A protein and the small-molecule ligand that binds it are described below.
Small molecule (SMILES): CC(=O)N[C@@H]1[C@@H](O)[C@H](O)[C@@H](CO)O[C@H]1O

Binding-site contacts:
Ligand atom N2 contacts residue ASN75 of chain 1.B at 2.9 Å (h-bond).
Ligand atom C6 contacts residue MET107 of chain 1.B at 3.5 Å (hydrophobic).
Ligand atom C7 contacts residue ASN75 of chain 1.B at 3.4 Å.
Ligand atom O7 contacts residue ASN75 of chain 1.B at 3.4 Å (h-bond).
Ligand atom C1 contacts residue LEU92 of chain 1.B at 4.0 Å (hydrophobic).
Ligand atom C2 contacts residue ASN75 of chain 1.B at 2.5 Å.
Ligand atom C4 contacts residue ASN75 of chain 1.B at 4.3 Å.
Ligand atom C5 contacts residue MET107 of chain 1.B at 4.3 Å (hydrophobic).
Ligand atom C5 contacts residue ASN75 of chain 1.B at 3.7 Å.
Ligand atom O5 contacts residue ASN75 of chain 1.B at 2.4 Å (h-bond).
Ligand atom C3 contacts residue ASN75 of chain 1.B at 3.8 Å.
Ligand atom O6 contacts residue MET107 of chain 1.B at 3.8 Å.
Ligand atom O7 contacts residue HIS74 of chain 1.B at 4.5 Å.
Ligand atom O5 contacts residue MET107 of chain 1.B at 4.0 Å.
Ligand atom C1 contacts residue ASN75 of chain 1.B at 1.4 Å.
Ligand atom O5 contacts residue LEU92 of chain 1.B at 4.0 Å.

Sequence of chain 1.B:
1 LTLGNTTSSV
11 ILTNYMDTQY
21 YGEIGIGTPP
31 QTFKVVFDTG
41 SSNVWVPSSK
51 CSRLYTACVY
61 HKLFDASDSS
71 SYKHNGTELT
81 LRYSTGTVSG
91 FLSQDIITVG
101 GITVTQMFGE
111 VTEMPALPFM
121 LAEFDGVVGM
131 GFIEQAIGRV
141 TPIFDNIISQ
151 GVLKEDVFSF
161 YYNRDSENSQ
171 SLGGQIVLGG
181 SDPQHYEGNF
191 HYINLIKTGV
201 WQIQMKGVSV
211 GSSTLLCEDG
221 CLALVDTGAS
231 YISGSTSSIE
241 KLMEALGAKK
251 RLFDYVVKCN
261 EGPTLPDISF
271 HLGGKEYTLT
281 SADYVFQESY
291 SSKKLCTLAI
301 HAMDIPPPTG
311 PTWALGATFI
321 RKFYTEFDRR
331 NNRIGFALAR